Sequence of chain 1.D:
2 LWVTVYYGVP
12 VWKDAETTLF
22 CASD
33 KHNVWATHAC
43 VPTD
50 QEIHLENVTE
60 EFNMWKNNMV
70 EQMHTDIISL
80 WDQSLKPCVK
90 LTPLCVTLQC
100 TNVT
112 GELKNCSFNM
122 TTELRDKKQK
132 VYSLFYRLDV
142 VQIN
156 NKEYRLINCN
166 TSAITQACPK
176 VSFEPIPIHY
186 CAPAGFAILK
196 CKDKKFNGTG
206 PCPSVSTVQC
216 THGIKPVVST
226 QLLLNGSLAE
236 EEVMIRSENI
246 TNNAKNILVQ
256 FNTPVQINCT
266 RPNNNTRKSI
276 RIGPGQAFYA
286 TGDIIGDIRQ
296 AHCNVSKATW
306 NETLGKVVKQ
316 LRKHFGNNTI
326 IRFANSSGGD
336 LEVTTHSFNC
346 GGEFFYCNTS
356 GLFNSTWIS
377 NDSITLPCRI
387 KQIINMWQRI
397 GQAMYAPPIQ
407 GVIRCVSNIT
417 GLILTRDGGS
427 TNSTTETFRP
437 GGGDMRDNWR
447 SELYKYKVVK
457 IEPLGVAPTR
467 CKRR

A protein and the small-molecule ligand that binds it are described below.
Small molecule (SMILES): CC(=O)N[C@@H]1[C@@H](O)[C@H](O)[C@@H](CO)O[C@H]1O

Binding-site contacts:
Ligand atom C8 contacts residue VAL412 of chain 1.D at 3.7 Å (hydrophobic).
Ligand atom N2 contacts residue ASN230 of chain 1.D at 4.4 Å.
Ligand atom C1 contacts residue PRO259 of chain 1.D at 4.2 Å (hydrophobic).
Ligand atom C4 contacts residue ASN414 of chain 1.D at 4.2 Å.
Ligand atom N2 contacts residue ASN414 of chain 1.D at 3.0 Å (h-bond).
Ligand atom C2 contacts residue ASN414 of chain 1.D at 2.5 Å.
Ligand atom C3 contacts residue ASN414 of chain 1.D at 3.8 Å.
Ligand atom C8 contacts residue NAG1 of chain 1.X at 4.2 Å.
Ligand atom C5 contacts residue ASN414 of chain 1.D at 3.6 Å.
Ligand atom C8 contacts residue ASN414 of chain 1.D at 4.3 Å.
Ligand atom O7 contacts residue ASN230 of chain 1.D at 4.3 Å.
Ligand atom C8 contacts residue SER413 of chain 1.D at 4.1 Å.
Ligand atom O5 contacts residue ASN414 of chain 1.D at 2.3 Å (h-bond).
Ligand atom C7 contacts residue ASN414 of chain 1.D at 4.1 Å.
Ligand atom O7 contacts residue NAG1 of chain 1.X at 3.8 Å.
Ligand atom C7 contacts residue ASN230 of chain 1.D at 4.2 Å.
Ligand atom O5 contacts residue PRO259 of chain 1.D at 4.3 Å.
Ligand atom C1 contacts residue ASN414 of chain 1.D at 1.4 Å.